This small molecule binds to this protein.
Small molecule (SMILES): CC(=O)N[C@@H]1[C@@H](O)[C@H](O)[C@@H](CO)O[C@H]1O

Sequence of chain 1.C:
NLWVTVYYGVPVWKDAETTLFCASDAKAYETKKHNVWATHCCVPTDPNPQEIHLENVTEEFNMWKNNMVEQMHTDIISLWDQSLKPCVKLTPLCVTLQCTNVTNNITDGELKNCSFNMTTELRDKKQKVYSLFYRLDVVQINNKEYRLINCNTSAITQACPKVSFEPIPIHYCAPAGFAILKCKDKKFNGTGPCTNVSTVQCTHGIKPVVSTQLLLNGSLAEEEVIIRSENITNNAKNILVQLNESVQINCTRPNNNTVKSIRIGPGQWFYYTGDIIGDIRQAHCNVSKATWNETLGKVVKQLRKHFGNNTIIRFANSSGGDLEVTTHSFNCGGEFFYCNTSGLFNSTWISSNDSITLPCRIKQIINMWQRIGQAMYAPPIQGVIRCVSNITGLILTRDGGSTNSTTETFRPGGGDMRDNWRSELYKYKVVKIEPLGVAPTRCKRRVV

Binding-site contacts:
Ligand atom C5 contacts residue ASN340 of chain 1.C at 3.7 Å.
Ligand atom C8 contacts residue LYS336 of chain 1.C at 4.0 Å.
Ligand atom C7 contacts residue ASN340 of chain 1.C at 3.1 Å.
Ligand atom C3 contacts residue ASN340 of chain 1.C at 3.7 Å.
Ligand atom C8 contacts residue ASN340 of chain 1.C at 4.0 Å.
Ligand atom O7 contacts residue ASN340 of chain 1.C at 3.3 Å (h-bond).
Ligand atom C1 contacts residue TRP396 of chain 1.C at 4.5 Å (hydrophobic).
Ligand atom O5 contacts residue TRP396 of chain 1.C at 4.2 Å.
Ligand atom C4 contacts residue ASN340 of chain 1.C at 4.2 Å.
Ligand atom C7 contacts residue ALA337 of chain 1.C at 4.5 Å (hydrophobic).
Ligand atom C6 contacts residue TRP396 of chain 1.C at 4.3 Å (hydrophobic).
Ligand atom O7 contacts residue ALA337 of chain 1.C at 4.3 Å.
Ligand atom C8 contacts residue ALA337 of chain 1.C at 3.8 Å (hydrophobic).
Ligand atom C2 contacts residue ASN340 of chain 1.C at 2.4 Å.
Ligand atom C1 contacts residue ASN340 of chain 1.C at 1.5 Å.
Ligand atom N2 contacts residue ASN340 of chain 1.C at 2.8 Å (h-bond).
Ligand atom O5 contacts residue ASN340 of chain 1.C at 2.4 Å (h-bond).